A protein and the small-molecule ligand that binds it are described below.
Small molecule (SMILES): CC(=O)N[C@@H]1[C@@H](O)[C@H](O)[C@@H](CO)O[C@H]1O

Binding-site contacts:
Ligand atom C2 contacts residue ASN279 of chain 2.A at 2.4 Å.
Ligand atom C6 contacts residue ASN292 of chain 2.A at 4.0 Å.
Ligand atom C6 contacts residue GLU69 of chain 2.B at 4.3 Å.
Ligand atom C4 contacts residue ASN279 of chain 2.A at 4.2 Å.
Ligand atom C3 contacts residue VAL291 of chain 2.A at 4.1 Å (hydrophobic).
Ligand atom C8 contacts residue ASN279 of chain 2.A at 4.3 Å.
Ligand atom C7 contacts residue ASN279 of chain 2.A at 3.1 Å.
Ligand atom C5 contacts residue ASN279 of chain 2.A at 3.7 Å.
Ligand atom C7 contacts residue VAL291 of chain 2.A at 4.5 Å (hydrophobic).
Ligand atom O5 contacts residue ASN279 of chain 2.A at 2.4 Å (h-bond).
Ligand atom O5 contacts residue ASN292 of chain 2.A at 3.5 Å (h-bond).
Ligand atom O5 contacts residue VAL291 of chain 2.A at 4.4 Å.
Ligand atom C3 contacts residue ASN279 of chain 2.A at 3.8 Å.
Ligand atom N2 contacts residue ASN279 of chain 2.A at 2.9 Å (h-bond).
Ligand atom C1 contacts residue ASN279 of chain 2.A at 1.4 Å.
Ligand atom N2 contacts residue VAL291 of chain 2.A at 3.6 Å (h-bond).
Ligand atom C1 contacts residue ASN292 of chain 2.A at 3.8 Å.
Ligand atom C2 contacts residue VAL291 of chain 2.A at 3.9 Å (hydrophobic).
Ligand atom C8 contacts residue ASN39 of chain 2.A at 3.8 Å.
Ligand atom C5 contacts residue ASN292 of chain 2.A at 3.7 Å.
Ligand atom C1 contacts residue VAL291 of chain 2.A at 3.4 Å (hydrophobic).
Ligand atom C8 contacts residue VAL291 of chain 2.A at 4.3 Å (hydrophobic).
Ligand atom O7 contacts residue ASN279 of chain 2.A at 3.0 Å (h-bond).

Sequence of chain 2.B:
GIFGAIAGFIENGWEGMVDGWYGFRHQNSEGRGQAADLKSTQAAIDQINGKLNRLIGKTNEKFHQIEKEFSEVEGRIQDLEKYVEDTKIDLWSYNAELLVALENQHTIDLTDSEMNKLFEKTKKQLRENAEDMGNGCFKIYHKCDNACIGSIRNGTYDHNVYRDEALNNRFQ

Sequence of chain 2.A:
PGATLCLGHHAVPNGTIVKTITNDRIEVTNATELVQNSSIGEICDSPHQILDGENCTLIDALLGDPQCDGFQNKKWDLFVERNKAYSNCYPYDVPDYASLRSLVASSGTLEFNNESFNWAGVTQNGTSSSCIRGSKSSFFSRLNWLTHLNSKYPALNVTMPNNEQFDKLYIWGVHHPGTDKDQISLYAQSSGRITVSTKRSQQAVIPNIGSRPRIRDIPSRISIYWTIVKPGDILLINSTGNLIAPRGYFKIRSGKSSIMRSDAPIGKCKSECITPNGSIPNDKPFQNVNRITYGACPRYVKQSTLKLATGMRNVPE